Sequence of chain 1.A:
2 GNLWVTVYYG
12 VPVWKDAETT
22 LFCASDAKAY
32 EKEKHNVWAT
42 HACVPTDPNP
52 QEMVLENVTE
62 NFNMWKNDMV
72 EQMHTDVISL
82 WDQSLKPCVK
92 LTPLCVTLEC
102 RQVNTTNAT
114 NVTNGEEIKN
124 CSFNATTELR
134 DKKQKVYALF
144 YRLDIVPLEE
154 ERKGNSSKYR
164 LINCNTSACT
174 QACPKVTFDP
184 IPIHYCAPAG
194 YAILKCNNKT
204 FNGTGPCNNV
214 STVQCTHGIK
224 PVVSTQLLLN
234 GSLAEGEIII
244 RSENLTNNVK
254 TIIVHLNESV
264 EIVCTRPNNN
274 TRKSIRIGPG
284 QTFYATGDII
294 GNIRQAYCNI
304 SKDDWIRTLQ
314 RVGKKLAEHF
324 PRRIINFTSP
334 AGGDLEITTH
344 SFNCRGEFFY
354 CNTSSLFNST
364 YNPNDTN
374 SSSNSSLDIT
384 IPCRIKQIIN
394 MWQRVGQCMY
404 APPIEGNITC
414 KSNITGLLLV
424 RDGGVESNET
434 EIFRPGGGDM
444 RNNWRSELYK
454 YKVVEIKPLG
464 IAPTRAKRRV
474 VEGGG

The protein below binds the small molecule below.
Small molecule (SMILES): CC(=O)N[C@@H]1[C@@H](O)[C@H](O)[C@@H](CO)O[C@H]1O

Binding-site contacts:
Ligand atom O5 contacts residue THR412 of chain 1.A at 4.1 Å.
Ligand atom N2 contacts residue ASN410 of chain 1.A at 2.8 Å (h-bond).
Ligand atom O6 contacts residue ASN410 of chain 1.A at 4.4 Å.
Ligand atom C5 contacts residue THR412 of chain 1.A at 4.3 Å.
Ligand atom C8 contacts residue ARG297 of chain 1.A at 3.8 Å.
Ligand atom C7 contacts residue ASN410 of chain 1.A at 3.2 Å.
Ligand atom C5 contacts residue ASN410 of chain 1.A at 3.7 Å.
Ligand atom C8 contacts residue ASN410 of chain 1.A at 4.3 Å.
Ligand atom C3 contacts residue THR412 of chain 1.A at 4.4 Å.
Ligand atom C1 contacts residue THR412 of chain 1.A at 3.4 Å.
Ligand atom C4 contacts residue ASN410 of chain 1.A at 4.3 Å.
Ligand atom O5 contacts residue ASN410 of chain 1.A at 2.4 Å (h-bond).
Ligand atom C1 contacts residue ASN410 of chain 1.A at 1.4 Å.
Ligand atom C8 contacts residue PRO270 of chain 1.A at 4.0 Å (hydrophobic).
Ligand atom O7 contacts residue ASN410 of chain 1.A at 3.2 Å (h-bond).
Ligand atom C3 contacts residue ASN410 of chain 1.A at 3.8 Å.
Ligand atom C6 contacts residue ASN410 of chain 1.A at 4.4 Å.
Ligand atom N2 contacts residue THR412 of chain 1.A at 4.2 Å.
Ligand atom C2 contacts residue ASN410 of chain 1.A at 2.5 Å.
Ligand atom C2 contacts residue THR412 of chain 1.A at 4.2 Å.